Sequence of chain 1.F:
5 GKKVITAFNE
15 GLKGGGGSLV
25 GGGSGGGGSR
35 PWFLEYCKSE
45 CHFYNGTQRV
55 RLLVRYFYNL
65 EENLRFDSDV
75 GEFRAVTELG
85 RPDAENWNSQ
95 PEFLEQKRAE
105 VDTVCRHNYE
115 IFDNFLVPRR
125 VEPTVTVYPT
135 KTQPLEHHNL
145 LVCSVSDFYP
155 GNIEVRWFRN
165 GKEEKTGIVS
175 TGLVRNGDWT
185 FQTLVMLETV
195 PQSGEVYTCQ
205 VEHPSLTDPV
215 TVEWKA

Binding-site contacts:
Ligand atom C2 contacts residue ASN78 of chain 1.G at 2.4 Å.
Ligand atom O5 contacts residue ASN78 of chain 1.G at 2.4 Å (h-bond).
Ligand atom C8 contacts residue VAL173 of chain 1.F at 3.8 Å (hydrophobic).
Ligand atom C7 contacts residue ASN78 of chain 1.G at 3.7 Å.
Ligand atom C8 contacts residue VAL24 of chain 1.H at 4.3 Å (hydrophobic).
Ligand atom C7 contacts residue VAL24 of chain 1.H at 4.1 Å (hydrophobic).
Ligand atom O7 contacts residue ASN78 of chain 1.G at 4.0 Å.
Ligand atom C3 contacts residue ASN78 of chain 1.G at 3.8 Å.
Ligand atom C4 contacts residue ASN78 of chain 1.G at 4.2 Å.
Ligand atom O7 contacts residue VAL24 of chain 1.H at 3.2 Å.
Ligand atom N2 contacts residue ASN78 of chain 1.G at 2.9 Å (h-bond).
Ligand atom C5 contacts residue ASN78 of chain 1.G at 3.7 Å.
Ligand atom C1 contacts residue ASN78 of chain 1.G at 1.4 Å.

This small molecule binds to this protein.
Small molecule (SMILES): CC(=O)N[C@@H]1[C@@H](O)[C@H](O)[C@@H](CO)O[C@H]1O

Sequence of chain 1.H:
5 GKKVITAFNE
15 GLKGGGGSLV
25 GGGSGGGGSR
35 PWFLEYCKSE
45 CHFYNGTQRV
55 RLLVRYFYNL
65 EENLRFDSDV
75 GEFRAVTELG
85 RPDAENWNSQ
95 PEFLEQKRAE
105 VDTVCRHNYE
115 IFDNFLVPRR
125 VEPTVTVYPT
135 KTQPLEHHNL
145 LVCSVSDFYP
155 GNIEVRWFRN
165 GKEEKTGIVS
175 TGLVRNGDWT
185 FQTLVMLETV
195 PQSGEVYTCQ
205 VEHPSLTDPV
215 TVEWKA

Sequence of chain 1.G:
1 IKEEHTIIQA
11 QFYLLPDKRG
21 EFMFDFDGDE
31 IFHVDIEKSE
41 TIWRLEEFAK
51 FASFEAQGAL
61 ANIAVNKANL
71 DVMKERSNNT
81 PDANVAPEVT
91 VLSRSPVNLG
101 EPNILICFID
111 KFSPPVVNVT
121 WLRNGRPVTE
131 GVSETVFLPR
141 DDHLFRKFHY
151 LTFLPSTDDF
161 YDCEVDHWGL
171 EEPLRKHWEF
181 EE